Sequence of chain 1.A:
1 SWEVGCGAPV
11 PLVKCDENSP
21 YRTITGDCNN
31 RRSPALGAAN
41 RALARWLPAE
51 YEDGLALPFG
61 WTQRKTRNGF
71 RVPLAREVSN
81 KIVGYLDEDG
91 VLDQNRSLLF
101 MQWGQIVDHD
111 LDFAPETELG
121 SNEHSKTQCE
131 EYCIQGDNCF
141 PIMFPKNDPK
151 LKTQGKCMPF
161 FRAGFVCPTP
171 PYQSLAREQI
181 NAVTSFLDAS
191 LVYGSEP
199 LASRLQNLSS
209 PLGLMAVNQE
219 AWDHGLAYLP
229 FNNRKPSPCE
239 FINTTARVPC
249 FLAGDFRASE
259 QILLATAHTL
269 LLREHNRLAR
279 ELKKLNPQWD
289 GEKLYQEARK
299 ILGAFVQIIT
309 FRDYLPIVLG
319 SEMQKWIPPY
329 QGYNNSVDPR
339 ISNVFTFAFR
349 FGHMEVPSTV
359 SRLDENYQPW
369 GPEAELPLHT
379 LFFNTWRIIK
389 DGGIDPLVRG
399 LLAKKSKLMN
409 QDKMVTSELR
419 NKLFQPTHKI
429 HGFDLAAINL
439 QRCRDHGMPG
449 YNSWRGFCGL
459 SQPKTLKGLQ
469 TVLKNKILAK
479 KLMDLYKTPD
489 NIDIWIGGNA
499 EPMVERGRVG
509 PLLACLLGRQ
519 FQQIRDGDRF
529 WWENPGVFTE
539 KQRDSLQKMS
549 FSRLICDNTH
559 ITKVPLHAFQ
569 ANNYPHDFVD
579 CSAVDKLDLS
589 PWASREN

A small-molecule ligand and the protein it binds are described below.
Small molecule (SMILES): CC(=O)N[C@H]1[C@H](O[C@H]2[C@H](O)[C@@H](NC(C)=O)CO[C@@H]2CO)O[C@H](CO)[C@@H](O[C@H]2O[C@H](CO)[C@@H](O)[C@H](O)[C@@H]2O)[C@@H]1O

Binding-site contacts:
Ligand atom C3 contacts residue TRP384 of chain 1.A at 4.3 Å (hydrophobic).
Ligand atom N2 contacts residue ASN241 of chain 1.A at 2.7 Å (h-bond).
Ligand atom O5 contacts residue TRP384 of chain 1.A at 3.8 Å.
Ligand atom C4 contacts residue ASN241 of chain 1.A at 4.2 Å.
Ligand atom C8 contacts residue ASN241 of chain 1.A at 4.0 Å.
Ligand atom O7 contacts residue ASN241 of chain 1.A at 3.2 Å (h-bond).
Ligand atom C6 contacts residue ALA244 of chain 1.A at 4.2 Å (hydrophobic).
Ligand atom C7 contacts residue TRP384 of chain 1.A at 4.3 Å (hydrophobic).
Ligand atom C7 contacts residue ASN241 of chain 1.A at 3.0 Å.
Ligand atom O5 contacts residue ASN241 of chain 1.A at 2.4 Å (h-bond).
Ligand atom O6 contacts residue TRP384 of chain 1.A at 4.4 Å.
Ligand atom C3 contacts residue ASN241 of chain 1.A at 3.7 Å.
Ligand atom C5 contacts residue ALA244 of chain 1.A at 4.3 Å (hydrophobic).
Ligand atom C2 contacts residue ASN241 of chain 1.A at 2.3 Å.
Ligand atom C6 contacts residue TRP384 of chain 1.A at 3.7 Å (hydrophobic).
Ligand atom C1 contacts residue TRP384 of chain 1.A at 4.2 Å (hydrophobic).
Ligand atom C1 contacts residue ASN241 of chain 1.A at 1.4 Å.
Ligand atom N2 contacts residue TRP384 of chain 1.A at 4.5 Å.
Ligand atom C1 contacts residue ALA244 of chain 1.A at 4.3 Å (hydrophobic).
Ligand atom C4 contacts residue TRP384 of chain 1.A at 4.1 Å (hydrophobic).
Ligand atom C6 contacts residue LYS388 of chain 1.A at 4.4 Å.
Ligand atom C5 contacts residue TRP384 of chain 1.A at 4.1 Å (hydrophobic).
Ligand atom C2 contacts residue TRP384 of chain 1.A at 3.7 Å (hydrophobic).
Ligand atom O5 contacts residue ALA244 of chain 1.A at 3.6 Å.
Ligand atom O3 contacts residue TRP384 of chain 1.A at 4.2 Å.
Ligand atom O7 contacts residue TRP384 of chain 1.A at 3.4 Å.
Ligand atom O6 contacts residue ALA244 of chain 1.A at 3.5 Å.
Ligand atom C5 contacts residue ASN241 of chain 1.A at 3.6 Å.
Ligand atom O6 contacts residue LYS388 of chain 1.A at 3.5 Å.